Binding-site contacts:
Ligand atom N6 contacts residue VAL202 of chain 36.A at 4.0 Å.
Ligand atom C6 contacts residue SER420 of chain 36.A at 4.3 Å.
Ligand atom O2P contacts residue HIS416 of chain 36.A at 2.8 Å (h-bond).
Ligand atom N3 contacts residue PRO419 of chain 36.A at 4.3 Å.
Ligand atom O4' contacts residue PRO419 of chain 36.A at 4.3 Å.
Ligand atom C2 contacts residue VAL202 of chain 36.A at 4.3 Å (hydrophobic).
Ligand atom P contacts residue HIS416 of chain 36.A at 4.0 Å.
Ligand atom N1 contacts residue PRO419 of chain 36.A at 3.5 Å (h-bond).
Ligand atom C8 contacts residue PRO203 of chain 36.A at 4.4 Å (hydrophobic).
Ligand atom N3 contacts residue PRO203 of chain 36.A at 4.4 Å.
Ligand atom C4 contacts residue PRO203 of chain 36.A at 4.2 Å (hydrophobic).
Ligand atom C6 contacts residue VAL202 of chain 36.A at 3.9 Å (hydrophobic).
Ligand atom N7 contacts residue HIS418 of chain 36.A at 4.4 Å.
Ligand atom N1 contacts residue GLY427 of chain 36.A at 2.7 Å (h-bond).
Ligand atom N9 contacts residue HIS418 of chain 36.A at 4.3 Å.
Ligand atom C5 contacts residue PRO203 of chain 36.A at 4.3 Å (hydrophobic).
Ligand atom C6 contacts residue PRO203 of chain 36.A at 4.4 Å (hydrophobic).
Ligand atom N7 contacts residue PRO419 of chain 36.A at 4.3 Å.
Ligand atom N6 contacts residue GLY425 of chain 36.A at 4.1 Å.
Ligand atom N6 contacts residue GLY427 of chain 36.A at 2.8 Å (h-bond).
Ligand atom N6 contacts residue PHE426 of chain 36.A at 3.8 Å.
Ligand atom C8 contacts residue HIS418 of chain 36.A at 3.7 Å.
Ligand atom C4 contacts residue PRO419 of chain 36.A at 4.2 Å (hydrophobic).
Ligand atom N6 contacts residue SER420 of chain 36.A at 4.0 Å.
Ligand atom C6 contacts residue GLY427 of chain 36.A at 3.7 Å.
Ligand atom C2 contacts residue GLY427 of chain 36.A at 3.4 Å.
Ligand atom O5' contacts residue PRO419 of chain 36.A at 3.9 Å.
Ligand atom C5 contacts residue PRO419 of chain 36.A at 3.7 Å (hydrophobic).
Ligand atom C6 contacts residue PRO419 of chain 36.A at 3.2 Å (hydrophobic).
Ligand atom C2 contacts residue PRO419 of chain 36.A at 4.0 Å (hydrophobic).
Ligand atom N7 contacts residue SER420 of chain 36.A at 3.9 Å.
Ligand atom N9 contacts residue PRO203 of chain 36.A at 4.2 Å.
Ligand atom N1 contacts residue VAL202 of chain 36.A at 3.7 Å.
Ligand atom C2' contacts residue PRO203 of chain 36.A at 4.0 Å (hydrophobic).
Ligand atom C5 contacts residue SER420 of chain 36.A at 4.3 Å.
Ligand atom O1P contacts residue HIS416 of chain 36.A at 4.2 Å.
Ligand atom N6 contacts residue PRO419 of chain 36.A at 3.4 Å (h-bond).
Ligand atom O4' contacts residue HIS418 of chain 36.A at 4.1 Å.
Ligand atom C1' contacts residue HIS418 of chain 36.A at 4.1 Å.
Ligand atom O2P contacts residue PRO419 of chain 36.A at 4.2 Å.

Sequence of chain 36.A:
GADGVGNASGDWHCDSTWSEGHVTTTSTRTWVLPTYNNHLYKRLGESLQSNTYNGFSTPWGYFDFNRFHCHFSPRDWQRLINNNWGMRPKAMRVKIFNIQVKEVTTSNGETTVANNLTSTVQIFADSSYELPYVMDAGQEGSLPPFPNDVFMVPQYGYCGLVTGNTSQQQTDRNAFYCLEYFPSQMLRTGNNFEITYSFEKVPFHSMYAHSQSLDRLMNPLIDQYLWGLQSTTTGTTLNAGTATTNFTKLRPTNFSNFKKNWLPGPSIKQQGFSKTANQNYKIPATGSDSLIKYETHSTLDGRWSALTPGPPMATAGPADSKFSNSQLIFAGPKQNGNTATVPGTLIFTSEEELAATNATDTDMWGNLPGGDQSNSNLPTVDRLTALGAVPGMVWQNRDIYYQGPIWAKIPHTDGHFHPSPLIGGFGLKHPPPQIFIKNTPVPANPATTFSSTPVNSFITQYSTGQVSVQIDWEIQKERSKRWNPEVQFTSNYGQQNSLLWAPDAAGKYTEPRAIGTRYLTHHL

The protein below binds the small molecule below.
Small molecule (SMILES): Nc1ncnc2c1ncn2[C@H]1C[C@H](O)[C@@H](COP(=O)(O)O)O1